Binding-site contacts:
Ligand atom C6 contacts residue ASN471 of chain 1.C at 4.4 Å.
Ligand atom C1 contacts residue ASN471 of chain 1.C at 1.4 Å.
Ligand atom C5 contacts residue THR473 of chain 1.C at 3.8 Å.
Ligand atom C3 contacts residue ASN471 of chain 1.C at 3.9 Å.
Ligand atom C6 contacts residue THR473 of chain 1.C at 4.3 Å.
Ligand atom C7 contacts residue ASN471 of chain 1.C at 3.8 Å.
Ligand atom O6 contacts residue ASN471 of chain 1.C at 4.4 Å.
Ligand atom O6 contacts residue VAL474 of chain 1.C at 3.6 Å.
Ligand atom C6 contacts residue VAL474 of chain 1.C at 4.4 Å (hydrophobic).
Ligand atom C2 contacts residue ASN471 of chain 1.C at 2.6 Å.
Ligand atom O5 contacts residue VAL474 of chain 1.C at 3.7 Å.
Ligand atom C1 contacts residue THR473 of chain 1.C at 3.4 Å.
Ligand atom O7 contacts residue ASN471 of chain 1.C at 3.9 Å.
Ligand atom C4 contacts residue ASN471 of chain 1.C at 4.1 Å.
Ligand atom N2 contacts residue ASN471 of chain 1.C at 3.3 Å (h-bond).
Ligand atom O5 contacts residue ASN471 of chain 1.C at 2.1 Å (h-bond).
Ligand atom C5 contacts residue ASN471 of chain 1.C at 3.4 Å.
Ligand atom O5 contacts residue THR473 of chain 1.C at 3.4 Å.

Sequence of chain 1.C:
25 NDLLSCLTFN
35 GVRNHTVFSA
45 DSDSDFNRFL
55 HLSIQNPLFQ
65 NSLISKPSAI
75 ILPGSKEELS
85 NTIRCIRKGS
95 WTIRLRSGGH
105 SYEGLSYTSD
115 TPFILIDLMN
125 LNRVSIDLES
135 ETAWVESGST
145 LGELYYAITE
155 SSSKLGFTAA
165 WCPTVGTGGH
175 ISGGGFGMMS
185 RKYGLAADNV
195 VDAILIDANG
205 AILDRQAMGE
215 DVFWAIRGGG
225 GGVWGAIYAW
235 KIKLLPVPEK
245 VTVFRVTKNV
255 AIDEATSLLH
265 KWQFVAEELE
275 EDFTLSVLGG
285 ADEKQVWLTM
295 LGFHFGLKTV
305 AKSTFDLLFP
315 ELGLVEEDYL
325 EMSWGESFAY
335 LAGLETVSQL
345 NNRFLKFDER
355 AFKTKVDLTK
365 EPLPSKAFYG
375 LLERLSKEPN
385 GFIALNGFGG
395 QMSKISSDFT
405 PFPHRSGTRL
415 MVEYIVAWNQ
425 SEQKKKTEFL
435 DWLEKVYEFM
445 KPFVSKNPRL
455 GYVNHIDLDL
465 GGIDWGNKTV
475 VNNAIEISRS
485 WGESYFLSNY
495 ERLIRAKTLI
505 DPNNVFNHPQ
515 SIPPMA

This protein binds this small molecule.
Small molecule (SMILES): CC(=O)N[C@@H]1[C@@H](O)[C@H](O)[C@@H](CO)O[C@H]1O